Sequence of chain 2.A:
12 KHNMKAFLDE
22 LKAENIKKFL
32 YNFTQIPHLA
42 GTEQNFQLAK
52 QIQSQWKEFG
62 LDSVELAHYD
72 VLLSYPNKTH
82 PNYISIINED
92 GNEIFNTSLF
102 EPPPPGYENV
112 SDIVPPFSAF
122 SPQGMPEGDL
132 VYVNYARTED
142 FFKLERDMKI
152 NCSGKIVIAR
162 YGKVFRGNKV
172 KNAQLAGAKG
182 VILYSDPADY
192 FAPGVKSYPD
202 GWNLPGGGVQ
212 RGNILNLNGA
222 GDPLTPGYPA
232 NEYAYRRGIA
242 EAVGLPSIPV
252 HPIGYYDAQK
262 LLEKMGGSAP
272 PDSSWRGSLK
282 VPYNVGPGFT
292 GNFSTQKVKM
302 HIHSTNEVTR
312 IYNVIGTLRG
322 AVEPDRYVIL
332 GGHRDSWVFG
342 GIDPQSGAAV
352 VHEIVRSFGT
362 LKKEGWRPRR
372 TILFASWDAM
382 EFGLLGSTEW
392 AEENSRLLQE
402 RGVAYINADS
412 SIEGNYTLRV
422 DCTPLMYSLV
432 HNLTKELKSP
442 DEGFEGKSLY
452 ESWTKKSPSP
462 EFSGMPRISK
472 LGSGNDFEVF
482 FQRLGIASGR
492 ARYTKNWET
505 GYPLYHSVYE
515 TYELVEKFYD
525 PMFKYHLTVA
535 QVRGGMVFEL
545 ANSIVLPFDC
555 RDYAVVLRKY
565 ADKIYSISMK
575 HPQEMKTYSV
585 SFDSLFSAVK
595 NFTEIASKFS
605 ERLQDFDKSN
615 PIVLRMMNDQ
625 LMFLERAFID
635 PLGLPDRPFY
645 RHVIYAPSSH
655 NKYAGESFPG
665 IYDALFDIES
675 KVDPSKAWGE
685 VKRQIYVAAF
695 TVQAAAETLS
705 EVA

A protein and the small-molecule ligand that binds it are described below.
Small molecule (SMILES): CC(=O)N[C@H]1[C@H](O[C@H]2[C@H](O)[C@@H](NC(C)=O)CO[C@@H]2CO)O[C@H](CO)[C@@H](O[C@@H]2O[C@H](CO[C@H]3O[C@H](CO)[C@@H](O)[C@H](O)[C@@H]3O)[C@@H](O)[C@H](O[C@H]3O[C@H](CO)[C@@H](O)[C@H](O)[C@@H]3O)[C@@H]2O)[C@@H]1O

Binding-site contacts:
Ligand atom C3 contacts residue ARG311 of chain 1.A at 3.7 Å.
Ligand atom C7 contacts residue SER591 of chain 2.A at 3.9 Å.
Ligand atom C2 contacts residue ARG311 of chain 1.A at 3.8 Å.
Ligand atom C4 contacts residue GLU233 of chain 1.A at 3.6 Å.
Ligand atom O6 contacts residue GLU233 of chain 1.A at 3.3 Å.
Ligand atom C2 contacts residue ASN595 of chain 2.A at 2.4 Å.
Ligand atom C8 contacts residue TYR234 of chain 1.A at 3.7 Å (hydrophobic).
Ligand atom N2 contacts residue GLN697 of chain 2.A at 3.6 Å (h-bond).
Ligand atom C6 contacts residue HIS69 of chain 1.A at 3.8 Å.
Ligand atom O5 contacts residue ASN595 of chain 2.A at 2.2 Å (h-bond).
Ligand atom C2 contacts residue GLN697 of chain 2.A at 3.7 Å.
Ligand atom O3 contacts residue GLU233 of chain 1.A at 3.6 Å.
Ligand atom O2 contacts residue ARG311 of chain 1.A at 3.3 Å (salt-bridge).
Ligand atom C5 contacts residue ASN595 of chain 2.A at 3.6 Å.
Ligand atom C2 contacts residue GLU233 of chain 1.A at 3.4 Å.
Ligand atom C1 contacts residue GLN697 of chain 2.A at 3.9 Å.
Ligand atom O2 contacts residue HIS69 of chain 1.A at 3.0 Å (h-bond).
Ligand atom O5 contacts residue HIS69 of chain 1.A at 3.5 Å.
Ligand atom C8 contacts residue ALA592 of chain 2.A at 3.8 Å (hydrophobic).
Ligand atom C2 contacts residue SER591 of chain 2.A at 3.7 Å.
Ligand atom C5 contacts residue GLU233 of chain 1.A at 3.8 Å.
Ligand atom O2 contacts residue GLU233 of chain 1.A at 2.6 Å (salt-bridge).
Ligand atom O4 contacts residue LEU67 of chain 1.A at 3.7 Å.
Ligand atom O4 contacts residue ARG311 of chain 1.A at 3.8 Å.
Ligand atom C3 contacts residue ASN595 of chain 2.A at 3.7 Å.
Ligand atom C1 contacts residue SER591 of chain 2.A at 3.6 Å.
Ligand atom N2 contacts residue SER591 of chain 2.A at 2.9 Å (h-bond).
Ligand atom O7 contacts residue GLN697 of chain 2.A at 3.3 Å (h-bond).
Ligand atom C3 contacts residue ARG311 of chain 1.A at 3.6 Å.
Ligand atom O6 contacts residue HIS69 of chain 1.A at 2.9 Å (h-bond).
Ligand atom C1 contacts residue ASN595 of chain 2.A at 1.4 Å.
Ligand atom C7 contacts residue GLN697 of chain 2.A at 3.4 Å.
Ligand atom C7 contacts residue ASN595 of chain 2.A at 3.8 Å.
Ligand atom C6 contacts residue LEU67 of chain 1.A at 3.3 Å (hydrophobic).
Ligand atom N2 contacts residue ASN595 of chain 2.A at 3.0 Å (h-bond).
Ligand atom O6 contacts residue LEU67 of chain 1.A at 3.7 Å.
Ligand atom O4 contacts residue GLU233 of chain 1.A at 2.5 Å (salt-bridge).
Ligand atom O3 contacts residue ARG311 of chain 1.A at 3.0 Å (salt-bridge).
Ligand atom C4 contacts residue ARG311 of chain 1.A at 3.4 Å.
Ligand atom C8 contacts residue SER588 of chain 2.A at 3.5 Å.

Sequence of chain 1.A:
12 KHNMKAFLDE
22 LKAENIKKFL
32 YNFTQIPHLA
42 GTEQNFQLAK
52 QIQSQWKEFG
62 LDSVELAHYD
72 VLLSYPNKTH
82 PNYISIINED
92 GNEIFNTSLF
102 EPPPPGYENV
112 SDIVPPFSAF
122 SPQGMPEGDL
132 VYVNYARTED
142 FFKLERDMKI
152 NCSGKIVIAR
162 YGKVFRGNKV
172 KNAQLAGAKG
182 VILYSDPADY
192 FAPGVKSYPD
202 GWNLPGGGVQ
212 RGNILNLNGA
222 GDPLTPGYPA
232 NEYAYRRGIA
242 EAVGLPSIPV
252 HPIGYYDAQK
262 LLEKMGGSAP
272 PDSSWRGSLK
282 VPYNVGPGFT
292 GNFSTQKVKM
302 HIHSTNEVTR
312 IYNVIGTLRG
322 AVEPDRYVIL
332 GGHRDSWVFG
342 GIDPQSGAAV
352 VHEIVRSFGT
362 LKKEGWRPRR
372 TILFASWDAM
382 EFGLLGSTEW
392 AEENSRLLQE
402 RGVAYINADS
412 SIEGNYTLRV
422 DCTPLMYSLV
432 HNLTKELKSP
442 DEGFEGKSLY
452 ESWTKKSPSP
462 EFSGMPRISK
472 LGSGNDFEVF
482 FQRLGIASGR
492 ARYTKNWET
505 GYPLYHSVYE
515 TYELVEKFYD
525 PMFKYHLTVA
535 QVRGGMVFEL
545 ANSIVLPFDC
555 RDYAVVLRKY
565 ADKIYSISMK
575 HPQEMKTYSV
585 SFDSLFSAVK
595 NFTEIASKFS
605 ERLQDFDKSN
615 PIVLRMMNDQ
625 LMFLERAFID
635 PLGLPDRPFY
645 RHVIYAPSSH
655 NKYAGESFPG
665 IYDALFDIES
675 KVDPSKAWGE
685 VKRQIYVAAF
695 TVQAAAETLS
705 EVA